The protein below binds the small molecule below.
Small molecule (SMILES): C[C@@H]1O[C@@H](Oc2c(-c3ccc(O)c(O)c3)oc3cc(O)cc(O)c3c2=O)[C@H](O)[C@H](O)[C@H]1O

Binding-site contacts:
Ligand atom O6 contacts residue GLU376 of chain 1.B at 3.2 Å (salt-bridge).
Ligand atom C15 contacts residue VAL350 of chain 1.B at 3.5 Å (hydrophobic).
Ligand atom O1 contacts residue ILE309 of chain 1.B at 3.8 Å.
Ligand atom C26 contacts residue PRO307 of chain 1.B at 2.8 Å (hydrophobic).
Ligand atom C15 contacts residue ALA379 of chain 1.B at 3.3 Å (hydrophobic).
Ligand atom C11 contacts residue ALA379 of chain 1.B at 3.5 Å (hydrophobic).
Ligand atom C6 contacts residue VAL242 of chain 1.B at 3.5 Å (hydrophobic).
Ligand atom O4 contacts residue NCA1 of chain 1.I at 3.4 Å (h-bond).
Ligand atom C13 contacts residue LYS189 of chain 1.B at 3.5 Å.
Ligand atom O6 contacts residue ASN377 of chain 1.B at 3.3 Å.
Ligand atom C12 contacts residue ALA379 of chain 1.B at 3.6 Å (hydrophobic).
Ligand atom C6 contacts residue HIS191 of chain 1.B at 2.9 Å.
Ligand atom C14 contacts residue ALA379 of chain 1.B at 3.5 Å (hydrophobic).
Ligand atom C14 contacts residue ARG349 of chain 1.B at 4.0 Å.
Ligand atom C8 contacts residue ILE351 of chain 1.B at 3.7 Å (hydrophobic).
Ligand atom C13 contacts residue ALA379 of chain 1.B at 3.7 Å (hydrophobic).
Ligand atom C14 contacts residue LYS189 of chain 1.B at 4.0 Å.
Ligand atom O6 contacts residue LYS189 of chain 1.B at 3.5 Å (salt-bridge).
Ligand atom O3 contacts residue HIS191 of chain 1.B at 3.1 Å.
Ligand atom C7 contacts residue VAL242 of chain 1.B at 3.7 Å (hydrophobic).
Ligand atom C26 contacts residue ILE309 of chain 1.B at 3.6 Å (hydrophobic).
Ligand atom O5 contacts residue GLU376 of chain 1.B at 3.9 Å.
Ligand atom O5 contacts residue LYS189 of chain 1.B at 2.6 Å (salt-bridge).
Ligand atom C5 contacts residue HIS191 of chain 1.B at 3.0 Å.
Ligand atom O3 contacts residue TYR240 of chain 1.B at 3.7 Å.
Ligand atom O6 contacts residue ARG349 of chain 1.B at 3.5 Å.
Ligand atom C7 contacts residue HIS191 of chain 1.B at 3.7 Å.
Ligand atom O2 contacts residue TYR188 of chain 1.B at 3.4 Å.
Ligand atom C5 contacts residue VAL242 of chain 1.B at 3.7 Å (hydrophobic).
Ligand atom C6 contacts residue SER241 of chain 1.B at 3.8 Å.
Ligand atom O3 contacts residue SER241 of chain 1.B at 3.2 Å.
Ligand atom O6 contacts residue ALA379 of chain 1.B at 3.5 Å (h-bond).
Ligand atom C14 contacts residue ILE378 of chain 1.B at 3.6 Å (hydrophobic).
Ligand atom C16 contacts residue ALA379 of chain 1.B at 3.3 Å (hydrophobic).
Ligand atom C16 contacts residue ILE309 of chain 1.B at 4.0 Å (hydrophobic).
Ligand atom O3 contacts residue VAL242 of chain 1.B at 3.4 Å (h-bond).
Ligand atom O7 contacts residue TYR188 of chain 1.B at 3.6 Å.
Ligand atom C15 contacts residue ARG349 of chain 1.B at 3.8 Å.
Ligand atom O6 contacts residue ILE378 of chain 1.B at 3.1 Å.
Ligand atom C10 contacts residue HIS191 of chain 1.B at 3.7 Å.

Sequence of chain 1.B:
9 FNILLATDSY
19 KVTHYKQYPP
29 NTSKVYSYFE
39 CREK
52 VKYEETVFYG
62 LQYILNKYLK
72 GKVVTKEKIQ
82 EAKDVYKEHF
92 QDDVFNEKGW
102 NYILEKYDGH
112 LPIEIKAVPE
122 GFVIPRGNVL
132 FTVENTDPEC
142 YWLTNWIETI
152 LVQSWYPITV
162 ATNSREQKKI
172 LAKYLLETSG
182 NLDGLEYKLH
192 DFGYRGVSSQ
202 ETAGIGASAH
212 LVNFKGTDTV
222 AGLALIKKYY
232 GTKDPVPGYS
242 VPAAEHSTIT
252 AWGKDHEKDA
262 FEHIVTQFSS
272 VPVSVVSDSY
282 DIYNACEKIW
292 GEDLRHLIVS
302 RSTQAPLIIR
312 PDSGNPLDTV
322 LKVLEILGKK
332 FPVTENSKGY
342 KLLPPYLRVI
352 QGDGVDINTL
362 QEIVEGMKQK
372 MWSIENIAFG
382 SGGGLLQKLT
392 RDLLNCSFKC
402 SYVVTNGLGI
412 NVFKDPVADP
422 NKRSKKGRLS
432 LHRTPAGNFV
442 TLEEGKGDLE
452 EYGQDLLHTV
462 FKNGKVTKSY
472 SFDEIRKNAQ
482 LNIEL